Binding-site contacts:
Ligand atom ND contacts residue ASP87 of chain 3.A at 2.9 Å (salt-bridge).
Ligand atom CAB contacts residue TYR110 of chain 3.A at 3.3 Å (hydrophobic).
Ligand atom OC contacts residue ALA75 of chain 3.A at 2.9 Å (h-bond).
Ligand atom OC contacts residue THR66 of chain 3.A at 3.4 Å.
Ligand atom C1C contacts residue TRP128 of chain 3.A at 3.5 Å (hydrophobic).
Ligand atom CGD contacts residue PRO72 of chain 3.A at 3.4 Å (hydrophobic).
Ligand atom NA contacts residue ARG86 of chain 3.A at 2.9 Å (salt-bridge).
Ligand atom CBB contacts residue TYR90 of chain 3.A at 3.5 Å (hydrophobic).
Ligand atom CBC contacts residue CYS84 of chain 3.A at 2.7 Å (hydrophobic).
Ligand atom CMD contacts residue PRO72 of chain 3.A at 3.4 Å (hydrophobic).
Ligand atom C4A contacts residue ARG86 of chain 3.A at 3.3 Å.
Ligand atom OC contacts residue TYR74 of chain 3.A at 3.2 Å.
Ligand atom C1C contacts residue GLN73 of chain 3.A at 3.6 Å.
Ligand atom CAC contacts residue CYS84 of chain 3.A at 2.1 Å (hydrophobic).
Ligand atom O1A contacts residue LYS83 of chain 3.A at 2.8 Å (salt-bridge).
Ligand atom C2B contacts residue ASN76 of chain 5.B at 3.5 Å.
Ligand atom NC contacts residue GLN73 of chain 3.A at 3.0 Å (h-bond).
Ligand atom C3C contacts residue CYS84 of chain 3.A at 2.7 Å (hydrophobic).
Ligand atom O2A contacts residue ILE67 of chain 5.B at 3.3 Å.
Ligand atom CMC contacts residue VAL59 of chain 3.A at 3.4 Å (hydrophobic).
Ligand atom CBD contacts residue PRO72 of chain 3.A at 3.2 Å (hydrophobic).
Ligand atom O2A contacts residue ARG86 of chain 3.A at 2.7 Å (salt-bridge).
Ligand atom O2D contacts residue ARG57 of chain 5.B at 2.8 Å (salt-bridge).
Ligand atom OB contacts residue THR75 of chain 5.B at 3.0 Å (h-bond).
Ligand atom ND contacts residue TYR129 of chain 3.A at 3.5 Å (h-bond).
Ligand atom CHD contacts residue TYR129 of chain 3.A at 3.3 Å (hydrophobic).
Ligand atom OC contacts residue GLN73 of chain 3.A at 3.4 Å (h-bond).
Ligand atom C4B contacts residue ASN76 of chain 5.B at 3.4 Å.
Ligand atom NA contacts residue ASP87 of chain 3.A at 2.8 Å (salt-bridge).
Ligand atom CHB contacts residue ASP87 of chain 3.A at 3.5 Å.
Ligand atom C1A contacts residue ARG86 of chain 3.A at 3.1 Å.
Ligand atom NB contacts residue ASN76 of chain 5.B at 3.4 Å (h-bond).
Ligand atom CMD contacts residue TYR74 of chain 3.A at 3.5 Å (hydrophobic).
Ligand atom C2C contacts residue CYS84 of chain 3.A at 3.3 Å (hydrophobic).
Ligand atom CAD contacts residue PRO72 of chain 3.A at 3.2 Å (hydrophobic).
Ligand atom O2D contacts residue PHE122 of chain 3.A at 3.5 Å.
Ligand atom CMA contacts residue ASN76 of chain 5.B at 3.5 Å.
Ligand atom CMD contacts residue GLN73 of chain 3.A at 3.4 Å.
Ligand atom C1B contacts residue ASN76 of chain 5.B at 3.4 Å.
Ligand atom CHA contacts residue ARG86 of chain 3.A at 3.6 Å.

This small molecule binds to this protein.
Small molecule (SMILES): C=CC1=C(C)/C(=C/c2[nH]c(/C=C3\N=C(/C=C4\NC(=O)C(C)=C4C=C)C(C)=C3CCC(=O)O)c(CCC(=O)O)c2C)NC1=O

Sequence of chain 3.A:
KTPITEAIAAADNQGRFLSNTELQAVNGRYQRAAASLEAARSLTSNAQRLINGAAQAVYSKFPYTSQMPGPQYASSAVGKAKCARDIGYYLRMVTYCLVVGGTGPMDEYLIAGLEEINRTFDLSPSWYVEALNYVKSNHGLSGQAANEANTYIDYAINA

Sequence of chain 5.B:
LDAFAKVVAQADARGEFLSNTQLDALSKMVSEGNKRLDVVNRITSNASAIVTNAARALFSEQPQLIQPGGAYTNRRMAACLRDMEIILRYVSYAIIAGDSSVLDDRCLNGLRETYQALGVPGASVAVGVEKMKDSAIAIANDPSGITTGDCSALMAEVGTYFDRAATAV